Sequence of chain 4.C:
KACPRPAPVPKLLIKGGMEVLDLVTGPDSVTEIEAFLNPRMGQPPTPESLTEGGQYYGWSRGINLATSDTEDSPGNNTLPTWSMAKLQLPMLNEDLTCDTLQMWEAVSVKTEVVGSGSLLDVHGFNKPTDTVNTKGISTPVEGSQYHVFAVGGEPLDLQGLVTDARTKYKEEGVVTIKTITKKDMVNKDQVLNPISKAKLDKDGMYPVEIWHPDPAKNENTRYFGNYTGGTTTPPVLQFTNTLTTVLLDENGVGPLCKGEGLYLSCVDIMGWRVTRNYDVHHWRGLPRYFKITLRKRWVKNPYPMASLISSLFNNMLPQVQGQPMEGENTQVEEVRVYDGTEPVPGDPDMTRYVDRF

This protein binds this small molecule.
Small molecule (SMILES): CC(=O)N[C@H]1[C@H]([C@H](O)[C@H](O)CO)O[C@@](O[C@H]2[C@@H](O)[C@@H](CO)O[C@@H](O[C@H]3[C@H](O)[C@@H](O)[C@H](O)O[C@@H]3CO)[C@@H]2O)(C(=O)O)C[C@@H]1O

Binding-site contacts:
Ligand atom C2 contacts residue VAL296 of chain 4.B at 4.3 Å (hydrophobic).
Ligand atom C3 contacts residue VAL296 of chain 4.B at 3.5 Å (hydrophobic).
Ligand atom C4 contacts residue GLY78 of chain 4.B at 3.3 Å.
Ligand atom C2 contacts residue GLY78 of chain 4.B at 3.9 Å.
Ligand atom C3 contacts residue ARG77 of chain 4.B at 4.0 Å.
Ligand atom C9 contacts residue ARG77 of chain 4.B at 3.5 Å.
Ligand atom C1 contacts residue TYR72 of chain 4.B at 3.7 Å (hydrophobic).
Ligand atom C5 contacts residue ASN93 of chain 4.B at 4.0 Å.
Ligand atom O1A contacts residue GLY78 of chain 4.B at 3.9 Å.
Ligand atom C4 contacts residue HIS298 of chain 4.B at 3.5 Å.
Ligand atom O1A contacts residue ARG77 of chain 4.B at 3.2 Å (salt-bridge).
Ligand atom O6 contacts residue ASN93 of chain 4.B at 3.5 Å (h-bond).
Ligand atom C10 contacts residue TYR72 of chain 4.B at 3.6 Å (hydrophobic).
Ligand atom C4 contacts residue TYR72 of chain 4.B at 3.9 Å (hydrophobic).
Ligand atom C6 contacts residue TYR72 of chain 4.B at 3.9 Å (hydrophobic).
Ligand atom C3 contacts residue GLY78 of chain 4.B at 3.8 Å.
Ligand atom C11 contacts residue ASP85 of chain 4.C at 3.7 Å.
Ligand atom O4 contacts residue GLY78 of chain 4.B at 3.1 Å.
Ligand atom O3 contacts residue ARG77 of chain 4.B at 4.1 Å.
Ligand atom O4 contacts residue HIS298 of chain 4.B at 3.1 Å (h-bond).
Ligand atom O4 contacts residue VAL296 of chain 4.B at 4.2 Å.
Ligand atom O4 contacts residue ILE79 of chain 4.B at 3.8 Å.
Ligand atom O4 contacts residue THR291 of chain 4.B at 3.3 Å.
Ligand atom O4 contacts residue ASN80 of chain 4.B at 4.3 Å.
Ligand atom C4 contacts residue ARG77 of chain 4.B at 3.8 Å.
Ligand atom C1 contacts residue GLY78 of chain 4.B at 4.1 Å.
Ligand atom O1B contacts residue ARG77 of chain 4.B at 2.7 Å (salt-bridge).
Ligand atom O3 contacts residue VAL296 of chain 4.B at 3.9 Å.
Ligand atom N5 contacts residue TYR72 of chain 4.B at 2.8 Å (h-bond).
Ligand atom C6 contacts residue ASN93 of chain 4.B at 3.2 Å.
Ligand atom C11 contacts residue TYR72 of chain 4.B at 3.5 Å (hydrophobic).
Ligand atom O3 contacts residue ASN80 of chain 4.B at 3.9 Å.
Ligand atom O1B contacts residue TYR72 of chain 4.B at 3.8 Å.
Ligand atom O1A contacts residue TYR72 of chain 4.B at 3.0 Å.
Ligand atom C3 contacts residue GLY78 of chain 4.B at 3.8 Å.
Ligand atom O3 contacts residue GLY78 of chain 4.B at 3.0 Å.
Ligand atom C5 contacts residue ARG77 of chain 4.B at 4.2 Å.
Ligand atom C5 contacts residue TYR72 of chain 4.B at 3.7 Å (hydrophobic).
Ligand atom C3 contacts residue HIS298 of chain 4.B at 3.5 Å.
Ligand atom C1 contacts residue ARG77 of chain 4.B at 3.3 Å.

Sequence of chain 4.B:
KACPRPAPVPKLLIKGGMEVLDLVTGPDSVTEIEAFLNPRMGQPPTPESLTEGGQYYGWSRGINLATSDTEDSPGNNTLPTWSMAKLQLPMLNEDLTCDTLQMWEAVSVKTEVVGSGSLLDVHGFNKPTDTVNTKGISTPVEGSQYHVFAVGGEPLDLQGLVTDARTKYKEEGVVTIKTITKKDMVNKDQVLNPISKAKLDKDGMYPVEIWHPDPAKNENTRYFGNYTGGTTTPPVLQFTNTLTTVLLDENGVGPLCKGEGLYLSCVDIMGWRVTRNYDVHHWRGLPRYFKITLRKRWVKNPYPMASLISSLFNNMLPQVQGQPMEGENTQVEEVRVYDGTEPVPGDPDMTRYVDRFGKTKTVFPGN